The small molecule below binds the protein below.
Small molecule (SMILES): CC(=O)N[C@H]1[C@H](O[C@H]2[C@H](O)[C@@H](NC(C)=O)CO[C@@H]2CO)O[C@H](CO)[C@@H](O[C@@H]2O[C@H](CO)[C@@H](O)[C@H](O[C@H]3O[C@H](CO)[C@@H](O)[C@H](O)[C@@H]3O)[C@@H]2O)[C@@H]1O

Binding-site contacts:
Ligand atom O5 contacts residue ASN271 of chain 1.D at 2.3 Å (h-bond).
Ligand atom C7 contacts residue VAL410 of chain 1.D at 4.3 Å (hydrophobic).
Ligand atom C1 contacts residue ASN271 of chain 1.D at 1.4 Å.
Ligand atom O7 contacts residue ASN271 of chain 1.D at 3.2 Å (h-bond).
Ligand atom N2 contacts residue ASN271 of chain 1.D at 2.9 Å (h-bond).
Ligand atom C8 contacts residue ASN271 of chain 1.D at 4.4 Å.
Ligand atom C6 contacts residue ILE292 of chain 1.D at 4.3 Å (hydrophobic).
Ligand atom O6 contacts residue THR273 of chain 1.D at 4.2 Å.
Ligand atom O5 contacts residue ILE292 of chain 1.D at 3.3 Å.
Ligand atom C2 contacts residue ASN271 of chain 1.D at 2.5 Å.
Ligand atom C1 contacts residue ILE292 of chain 1.D at 3.9 Å (hydrophobic).
Ligand atom C4 contacts residue ASN271 of chain 1.D at 4.2 Å.
Ligand atom C5 contacts residue ILE292 of chain 1.D at 4.5 Å (hydrophobic).
Ligand atom O6 contacts residue ILE292 of chain 1.D at 3.3 Å.
Ligand atom C5 contacts residue ASN271 of chain 1.D at 3.6 Å.
Ligand atom C3 contacts residue ASN271 of chain 1.D at 3.8 Å.
Ligand atom C7 contacts residue ASN271 of chain 1.D at 3.2 Å.
Ligand atom C8 contacts residue VAL410 of chain 1.D at 3.7 Å (hydrophobic).

Sequence of chain 1.D:
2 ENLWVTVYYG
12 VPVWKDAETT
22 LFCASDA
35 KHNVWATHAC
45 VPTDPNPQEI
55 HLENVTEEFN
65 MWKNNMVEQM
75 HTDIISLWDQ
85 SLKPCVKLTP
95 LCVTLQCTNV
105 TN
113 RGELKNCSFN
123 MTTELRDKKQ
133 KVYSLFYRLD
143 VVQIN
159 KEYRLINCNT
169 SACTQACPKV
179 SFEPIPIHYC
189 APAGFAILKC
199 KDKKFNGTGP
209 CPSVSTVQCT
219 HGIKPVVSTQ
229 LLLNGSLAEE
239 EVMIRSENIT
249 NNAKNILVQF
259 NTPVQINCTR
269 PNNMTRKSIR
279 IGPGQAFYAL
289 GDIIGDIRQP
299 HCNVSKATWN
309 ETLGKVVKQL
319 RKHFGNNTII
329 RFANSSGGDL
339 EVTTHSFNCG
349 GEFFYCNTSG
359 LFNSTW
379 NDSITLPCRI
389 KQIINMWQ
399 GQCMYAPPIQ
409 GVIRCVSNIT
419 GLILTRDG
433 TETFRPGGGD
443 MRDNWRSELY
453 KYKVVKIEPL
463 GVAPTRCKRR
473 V